Binding-site contacts:
Ligand atom C4 contacts residue ASN603 of chain 1.B at 4.1 Å.
Ligand atom N2 contacts residue ASN603 of chain 1.B at 3.0 Å (h-bond).
Ligand atom C1 contacts residue ASN603 of chain 1.B at 1.4 Å.
Ligand atom C8 contacts residue ASN603 of chain 1.B at 3.6 Å.
Ligand atom O7 contacts residue ASN603 of chain 1.B at 3.5 Å (h-bond).
Ligand atom C7 contacts residue ASN603 of chain 1.B at 3.1 Å.
Ligand atom O6 contacts residue ASN603 of chain 1.B at 4.3 Å.
Ligand atom O5 contacts residue ASN603 of chain 1.B at 2.2 Å (h-bond).
Ligand atom C3 contacts residue ASN603 of chain 1.B at 3.8 Å.
Ligand atom C2 contacts residue ASN603 of chain 1.B at 2.5 Å.
Ligand atom C5 contacts residue ASN603 of chain 1.B at 3.6 Å.

Sequence of chain 1.B:
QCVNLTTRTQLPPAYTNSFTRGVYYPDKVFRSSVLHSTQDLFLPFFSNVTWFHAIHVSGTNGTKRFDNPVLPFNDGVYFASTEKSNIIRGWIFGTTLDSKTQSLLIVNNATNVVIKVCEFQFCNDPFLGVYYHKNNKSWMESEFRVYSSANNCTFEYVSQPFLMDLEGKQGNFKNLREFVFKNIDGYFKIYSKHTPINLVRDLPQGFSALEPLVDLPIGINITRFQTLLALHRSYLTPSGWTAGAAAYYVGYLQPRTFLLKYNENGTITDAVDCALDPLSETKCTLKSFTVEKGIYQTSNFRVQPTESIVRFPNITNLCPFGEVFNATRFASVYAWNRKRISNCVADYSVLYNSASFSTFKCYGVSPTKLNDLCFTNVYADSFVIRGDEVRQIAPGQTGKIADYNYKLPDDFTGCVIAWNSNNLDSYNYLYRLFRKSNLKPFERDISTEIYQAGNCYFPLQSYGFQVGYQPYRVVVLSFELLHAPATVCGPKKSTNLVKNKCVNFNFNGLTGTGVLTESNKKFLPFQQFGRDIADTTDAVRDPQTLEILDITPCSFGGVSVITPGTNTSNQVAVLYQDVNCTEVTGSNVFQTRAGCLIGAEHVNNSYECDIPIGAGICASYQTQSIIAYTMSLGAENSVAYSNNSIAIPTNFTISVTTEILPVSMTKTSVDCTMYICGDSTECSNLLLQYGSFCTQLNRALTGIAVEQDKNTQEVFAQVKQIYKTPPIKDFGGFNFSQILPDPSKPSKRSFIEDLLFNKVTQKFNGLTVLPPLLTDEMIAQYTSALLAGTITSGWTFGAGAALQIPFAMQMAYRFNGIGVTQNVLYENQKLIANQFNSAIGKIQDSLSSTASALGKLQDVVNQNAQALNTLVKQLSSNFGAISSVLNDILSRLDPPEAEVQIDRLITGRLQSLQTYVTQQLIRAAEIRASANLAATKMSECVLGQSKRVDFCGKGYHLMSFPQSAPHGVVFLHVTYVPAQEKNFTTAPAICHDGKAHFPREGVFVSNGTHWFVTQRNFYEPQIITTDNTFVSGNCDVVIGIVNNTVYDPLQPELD

This small molecule binds to this protein.
Small molecule (SMILES): CC(=O)N[C@@H]1[C@@H](O)[C@H](O)[C@@H](CO)O[C@H]1O